Sequence of chain 1.A:
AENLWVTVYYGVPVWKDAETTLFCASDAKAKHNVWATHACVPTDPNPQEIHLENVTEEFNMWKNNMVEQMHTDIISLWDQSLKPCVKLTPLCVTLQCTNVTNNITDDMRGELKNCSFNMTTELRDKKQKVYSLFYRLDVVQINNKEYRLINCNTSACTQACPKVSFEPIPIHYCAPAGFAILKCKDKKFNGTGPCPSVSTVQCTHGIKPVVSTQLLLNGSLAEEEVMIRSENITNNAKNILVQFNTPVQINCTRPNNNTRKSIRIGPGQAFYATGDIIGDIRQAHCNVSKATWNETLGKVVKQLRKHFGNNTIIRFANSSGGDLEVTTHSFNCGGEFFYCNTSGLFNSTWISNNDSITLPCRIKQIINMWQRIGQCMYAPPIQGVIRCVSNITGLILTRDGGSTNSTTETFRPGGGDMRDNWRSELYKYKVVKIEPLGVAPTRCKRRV

Binding-site contacts:
Ligand atom O7 contacts residue ARG278 of chain 1.C at 2.7 Å (salt-bridge).
Ligand atom C3 contacts residue ASN167 of chain 1.A at 3.8 Å.
Ligand atom O5 contacts residue ARG162 of chain 1.A at 3.1 Å (salt-bridge).
Ligand atom C6 contacts residue ARG162 of chain 1.A at 3.9 Å.
Ligand atom C5 contacts residue ARG162 of chain 1.A at 4.0 Å.
Ligand atom O5 contacts residue ASN167 of chain 1.A at 2.3 Å (h-bond).
Ligand atom N2 contacts residue ASN167 of chain 1.A at 2.9 Å (h-bond).
Ligand atom C7 contacts residue ARG278 of chain 1.C at 3.2 Å.
Ligand atom N2 contacts residue ARG278 of chain 1.C at 4.3 Å.
Ligand atom C1 contacts residue ASN167 of chain 1.A at 1.4 Å.
Ligand atom C4 contacts residue ASN167 of chain 1.A at 4.2 Å.
Ligand atom O7 contacts residue ASN167 of chain 1.A at 3.3 Å (h-bond).
Ligand atom N2 contacts residue THR168 of chain 1.A at 4.1 Å.
Ligand atom C7 contacts residue ASN167 of chain 1.A at 3.3 Å.
Ligand atom C7 contacts residue THR168 of chain 1.A at 4.4 Å.
Ligand atom C5 contacts residue ASN167 of chain 1.A at 3.6 Å.
Ligand atom C2 contacts residue ASN167 of chain 1.A at 2.4 Å.
Ligand atom C1 contacts residue ARG162 of chain 1.A at 3.9 Å.
Ligand atom C6 contacts residue VAL144 of chain 1.A at 4.4 Å (hydrophobic).
Ligand atom C8 contacts residue ASN167 of chain 1.A at 4.0 Å.
Ligand atom O6 contacts residue ARG162 of chain 1.A at 3.6 Å (salt-bridge).
Ligand atom C8 contacts residue ARG278 of chain 1.C at 3.4 Å.
Ligand atom O6 contacts residue VAL144 of chain 1.A at 4.2 Å.
Ligand atom C8 contacts residue THR168 of chain 1.A at 4.1 Å.

Sequence of chain 1.C:
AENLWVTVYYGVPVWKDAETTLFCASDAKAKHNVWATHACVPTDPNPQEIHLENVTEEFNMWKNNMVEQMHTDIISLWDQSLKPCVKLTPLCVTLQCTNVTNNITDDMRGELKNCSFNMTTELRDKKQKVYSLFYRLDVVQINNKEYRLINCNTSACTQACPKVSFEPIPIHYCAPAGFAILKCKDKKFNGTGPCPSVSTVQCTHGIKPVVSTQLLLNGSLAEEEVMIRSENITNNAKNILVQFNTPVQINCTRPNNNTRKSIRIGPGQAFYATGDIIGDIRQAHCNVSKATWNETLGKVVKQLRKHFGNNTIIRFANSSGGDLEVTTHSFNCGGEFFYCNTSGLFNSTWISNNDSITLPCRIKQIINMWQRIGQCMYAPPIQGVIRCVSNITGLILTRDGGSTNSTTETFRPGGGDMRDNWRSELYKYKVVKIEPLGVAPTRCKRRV

This protein binds this small molecule.
Small molecule (SMILES): CC(=O)N[C@H]1[C@H](O[C@H]2[C@H](O)[C@@H](NC(C)=O)CO[C@@H]2CO)O[C@H](CO)[C@@H](O)[C@@H]1O